Binding-site contacts:
Ligand atom CD2 contacts residue TYR56 of chain 1.B at 3.6 Å (hydrophobic).
Ligand atom CZ2 contacts residue SER70 of chain 1.B at 3.0 Å.
Ligand atom CG contacts residue LEU59 of chain 1.B at 3.5 Å (hydrophobic).
Ligand atom CD1 contacts residue TYR62 of chain 1.B at 3.1 Å (hydrophobic).
Ligand atom ND2 contacts residue LEU59 of chain 1.B at 2.7 Å (h-bond).
Ligand atom O1P contacts residue ARG75 of chain 1.B at 2.2 Å (salt-bridge).
Ligand atom CZ3 contacts residue ARG61 of chain 1.B at 3.5 Å.
Ligand atom O3P contacts residue ARG60 of chain 1.B at 3.5 Å (salt-bridge).
Ligand atom CD2 contacts residue GLN105 of chain 1.B at 3.6 Å.
Ligand atom ND2 contacts residue TYR56 of chain 1.B at 2.5 Å (h-bond).
Ligand atom CH2 contacts residue SER70 of chain 1.B at 3.4 Å.
Ligand atom CD1 contacts residue THR57 of chain 1.B at 3.3 Å.
Ligand atom O contacts residue GLY63 of chain 1.B at 3.1 Å.
Ligand atom O contacts residue TYR62 of chain 1.B at 3.2 Å (h-bond).
Ligand atom N contacts residue TYR62 of chain 1.B at 3.0 Å (h-bond).
Ligand atom CD1 contacts residue GLU99 of chain 1.B at 3.5 Å.
Ligand atom CE1 contacts residue LEU58 of chain 1.B at 3.6 Å (hydrophobic).
Ligand atom CG2 contacts residue ARG64 of chain 1.B at 3.2 Å.
Ligand atom CA contacts residue ARG60 of chain 1.B at 3.5 Å.
Ligand atom CE3 contacts residue GLY63 of chain 1.B at 3.6 Å.
Ligand atom CA contacts residue TYR62 of chain 1.B at 3.4 Å (hydrophobic).
Ligand atom P contacts residue ARG60 of chain 1.B at 3.2 Å.
Ligand atom O contacts residue ARG64 of chain 1.B at 2.8 Å (salt-bridge).
Ligand atom C contacts residue GLY63 of chain 1.B at 3.6 Å.
Ligand atom P contacts residue ARG75 of chain 1.B at 3.2 Å.
Ligand atom O2P contacts residue ARG75 of chain 1.B at 3.5 Å (salt-bridge).
Ligand atom O contacts residue ARG61 of chain 1.B at 3.2 Å.
Ligand atom CA contacts residue ARG64 of chain 1.B at 3.3 Å.
Ligand atom CG contacts residue LEU59 of chain 1.B at 3.6 Å (hydrophobic).
Ligand atom N contacts residue ARG60 of chain 1.B at 2.8 Å (salt-bridge).
Ligand atom OD1 contacts residue ILE102 of chain 1.B at 3.5 Å.
Ligand atom CE3 contacts residue TYR62 of chain 1.B at 3.3 Å (hydrophobic).
Ligand atom C contacts residue ARG64 of chain 1.B at 3.6 Å.
Ligand atom CD1 contacts residue LEU59 of chain 1.B at 3.0 Å (hydrophobic).
Ligand atom CD2 contacts residue ILE102 of chain 1.B at 3.5 Å (hydrophobic).
Ligand atom O1P contacts residue ARG60 of chain 1.B at 3.0 Å (salt-bridge).
Ligand atom O contacts residue THR57 of chain 1.B at 3.1 Å.
Ligand atom CB contacts residue ARG60 of chain 1.B at 3.2 Å.
Ligand atom CA contacts residue THR57 of chain 1.B at 3.4 Å.
Ligand atom CB contacts residue LEU59 of chain 1.B at 3.4 Å (hydrophobic).

The protein below binds the small molecule below.
Small molecule (SMILES): CC[C@H](C)[C@H](NC(=O)[C@H](CC1=c2ccccc2=NC1)NC(=O)[C@@H](N)[C@@H](C)O)C(=O)N[C@@H](CCC(=O)O)C(=O)N[C@@H](CC(N)=O)C(=O)N[C@@H](CCCCN)C(=O)N[C@@H](CC(C)C)C(=O)N[C@H](C=O)Cc1ccc(O[P@TB7](=O)(O)O)cc1

Sequence of chain 1.B:
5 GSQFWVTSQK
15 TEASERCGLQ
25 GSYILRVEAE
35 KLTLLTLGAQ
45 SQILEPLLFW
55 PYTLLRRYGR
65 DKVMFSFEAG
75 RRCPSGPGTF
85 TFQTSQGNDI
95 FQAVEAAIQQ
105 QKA